The small molecule below binds the protein below.
Small molecule (SMILES): CC(=O)N[C@H]1[C@H](O[C@H]2[C@H](O)[C@@H](NC(C)=O)CO[C@@H]2CO)O[C@H](CO)[C@@H](O)[C@@H]1O

Binding-site contacts:
Ligand atom C7 contacts residue ASN766 of chain 1.A at 4.2 Å.
Ligand atom N2 contacts residue TYR761 of chain 1.A at 4.3 Å.
Ligand atom C5 contacts residue ASN766 of chain 1.A at 3.5 Å.
Ligand atom C1 contacts residue SER768 of chain 1.A at 3.5 Å.
Ligand atom O5 contacts residue SER768 of chain 1.A at 3.4 Å (h-bond).
Ligand atom N2 contacts residue ASN766 of chain 1.A at 3.0 Å (h-bond).
Ligand atom C5 contacts residue SER768 of chain 1.A at 3.3 Å.
Ligand atom C6 contacts residue GLN769 of chain 1.A at 3.2 Å.
Ligand atom C5 contacts residue GLN769 of chain 1.A at 4.2 Å.
Ligand atom C6 contacts residue SER768 of chain 1.A at 3.8 Å.
Ligand atom C2 contacts residue ASN766 of chain 1.A at 2.5 Å.
Ligand atom C4 contacts residue ASN766 of chain 1.A at 4.2 Å.
Ligand atom O5 contacts residue ASN766 of chain 1.A at 2.2 Å (h-bond).
Ligand atom O6 contacts residue SER768 of chain 1.A at 3.4 Å (h-bond).
Ligand atom C1 contacts residue ASN766 of chain 1.A at 1.4 Å.
Ligand atom O6 contacts residue GLN769 of chain 1.A at 2.2 Å (h-bond).
Ligand atom C8 contacts residue TYR761 of chain 1.A at 3.4 Å (hydrophobic).
Ligand atom C7 contacts residue TYR761 of chain 1.A at 4.4 Å (hydrophobic).
Ligand atom C3 contacts residue ASN766 of chain 1.A at 3.8 Å.

Sequence of chain 1.A:
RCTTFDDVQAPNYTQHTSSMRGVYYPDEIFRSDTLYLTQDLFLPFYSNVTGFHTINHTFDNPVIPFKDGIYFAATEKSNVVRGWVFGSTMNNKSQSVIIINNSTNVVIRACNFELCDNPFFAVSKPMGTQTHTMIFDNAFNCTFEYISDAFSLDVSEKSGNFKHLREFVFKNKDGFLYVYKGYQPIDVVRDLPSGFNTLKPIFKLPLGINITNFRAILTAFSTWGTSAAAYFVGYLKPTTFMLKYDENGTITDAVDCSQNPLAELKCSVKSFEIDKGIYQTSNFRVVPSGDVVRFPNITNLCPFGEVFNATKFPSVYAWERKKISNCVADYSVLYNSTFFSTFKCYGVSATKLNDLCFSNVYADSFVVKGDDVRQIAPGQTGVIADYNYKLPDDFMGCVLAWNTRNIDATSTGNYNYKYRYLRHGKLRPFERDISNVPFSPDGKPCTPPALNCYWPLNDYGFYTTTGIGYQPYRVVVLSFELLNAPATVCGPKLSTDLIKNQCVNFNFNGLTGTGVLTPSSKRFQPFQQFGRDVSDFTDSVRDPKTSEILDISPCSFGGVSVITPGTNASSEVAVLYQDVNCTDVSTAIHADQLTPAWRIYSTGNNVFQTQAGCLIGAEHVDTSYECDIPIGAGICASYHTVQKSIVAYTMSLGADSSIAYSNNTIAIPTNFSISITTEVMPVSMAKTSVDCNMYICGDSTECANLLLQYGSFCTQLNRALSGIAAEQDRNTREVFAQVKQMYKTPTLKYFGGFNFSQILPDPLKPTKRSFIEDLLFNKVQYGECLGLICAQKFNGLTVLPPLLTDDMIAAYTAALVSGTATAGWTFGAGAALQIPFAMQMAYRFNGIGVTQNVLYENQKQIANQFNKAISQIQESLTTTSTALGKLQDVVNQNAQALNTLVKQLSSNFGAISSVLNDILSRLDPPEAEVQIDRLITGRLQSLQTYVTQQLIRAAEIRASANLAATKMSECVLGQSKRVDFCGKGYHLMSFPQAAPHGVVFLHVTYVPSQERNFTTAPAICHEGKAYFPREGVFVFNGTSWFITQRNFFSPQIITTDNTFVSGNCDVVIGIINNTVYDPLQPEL